The protein below binds the small molecule below.
Small molecule (SMILES): CC(=O)N[C@H]1[C@H](O[C@H]2[C@H](O)[C@@H](NC(C)=O)CO[C@@H]2CO)O[C@H](CO)[C@@H](O)[C@@H]1O

Sequence of chain 1.A:
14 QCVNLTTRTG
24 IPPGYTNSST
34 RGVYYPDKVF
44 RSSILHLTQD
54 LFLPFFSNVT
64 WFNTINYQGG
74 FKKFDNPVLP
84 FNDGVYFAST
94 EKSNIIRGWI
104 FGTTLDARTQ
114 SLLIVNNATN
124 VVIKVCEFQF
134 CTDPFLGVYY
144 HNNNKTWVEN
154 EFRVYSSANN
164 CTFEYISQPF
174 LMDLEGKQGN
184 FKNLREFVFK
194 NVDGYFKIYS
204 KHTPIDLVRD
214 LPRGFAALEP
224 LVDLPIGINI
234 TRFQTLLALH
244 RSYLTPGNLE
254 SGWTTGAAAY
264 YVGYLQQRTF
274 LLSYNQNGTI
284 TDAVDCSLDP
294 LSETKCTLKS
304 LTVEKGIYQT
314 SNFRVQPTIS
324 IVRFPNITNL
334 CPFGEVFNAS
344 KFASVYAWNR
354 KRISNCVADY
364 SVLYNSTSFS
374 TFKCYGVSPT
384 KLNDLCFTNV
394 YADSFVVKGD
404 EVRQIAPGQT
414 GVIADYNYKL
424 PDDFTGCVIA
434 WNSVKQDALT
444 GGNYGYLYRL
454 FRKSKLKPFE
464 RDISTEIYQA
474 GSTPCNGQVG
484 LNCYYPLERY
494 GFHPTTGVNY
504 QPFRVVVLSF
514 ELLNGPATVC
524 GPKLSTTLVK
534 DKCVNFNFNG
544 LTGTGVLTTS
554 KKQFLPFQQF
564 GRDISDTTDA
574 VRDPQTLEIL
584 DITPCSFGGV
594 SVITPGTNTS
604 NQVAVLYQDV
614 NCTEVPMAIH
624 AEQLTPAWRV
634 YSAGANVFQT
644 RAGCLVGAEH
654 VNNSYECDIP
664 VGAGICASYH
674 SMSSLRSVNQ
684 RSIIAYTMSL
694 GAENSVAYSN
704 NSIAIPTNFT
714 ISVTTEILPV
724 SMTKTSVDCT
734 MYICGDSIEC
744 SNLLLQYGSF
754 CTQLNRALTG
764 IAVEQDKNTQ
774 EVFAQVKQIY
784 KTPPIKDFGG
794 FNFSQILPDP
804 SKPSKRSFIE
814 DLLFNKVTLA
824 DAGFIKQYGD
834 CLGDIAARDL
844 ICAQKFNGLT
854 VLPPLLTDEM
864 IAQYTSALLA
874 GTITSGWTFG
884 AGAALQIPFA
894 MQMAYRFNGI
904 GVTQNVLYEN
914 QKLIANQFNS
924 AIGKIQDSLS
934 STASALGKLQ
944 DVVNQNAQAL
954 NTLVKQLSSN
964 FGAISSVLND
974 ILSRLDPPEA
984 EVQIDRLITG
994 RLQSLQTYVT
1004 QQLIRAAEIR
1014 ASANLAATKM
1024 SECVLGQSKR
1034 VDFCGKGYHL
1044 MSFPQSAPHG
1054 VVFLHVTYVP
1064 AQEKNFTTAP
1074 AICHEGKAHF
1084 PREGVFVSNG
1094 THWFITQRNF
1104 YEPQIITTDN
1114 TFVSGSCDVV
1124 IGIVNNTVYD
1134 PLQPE

Binding-site contacts:
Ligand atom O5 contacts residue ASN1068 of chain 1.A at 2.3 Å (h-bond).
Ligand atom O4 contacts residue ALA700 of chain 1.A at 4.1 Å.
Ligand atom C6 contacts residue ALA700 of chain 1.A at 3.6 Å (hydrophobic).
Ligand atom C5 contacts residue ALA700 of chain 1.A at 3.6 Å (hydrophobic).
Ligand atom O7 contacts residue ASN1068 of chain 1.A at 3.7 Å.
Ligand atom C8 contacts residue ALA700 of chain 1.A at 4.3 Å (hydrophobic).
Ligand atom C4 contacts residue ALA700 of chain 1.A at 4.5 Å (hydrophobic).
Ligand atom C8 contacts residue LYS1067 of chain 1.A at 4.5 Å.
Ligand atom N2 contacts residue ASN1068 of chain 1.A at 2.9 Å (h-bond).
Ligand atom C5 contacts residue ASN1068 of chain 1.A at 3.6 Å.
Ligand atom C4 contacts residue ASN1068 of chain 1.A at 4.2 Å.
Ligand atom C7 contacts residue ALA700 of chain 1.A at 4.3 Å (hydrophobic).
Ligand atom C8 contacts residue GLU1066 of chain 1.A at 3.4 Å.
Ligand atom C8 contacts residue ASN1068 of chain 1.A at 4.4 Å.
Ligand atom C1 contacts residue ASN1068 of chain 1.A at 1.4 Å.
Ligand atom C7 contacts residue ASN1068 of chain 1.A at 3.6 Å.
Ligand atom C2 contacts residue ASN1068 of chain 1.A at 2.5 Å.
Ligand atom C3 contacts residue ASN1068 of chain 1.A at 3.8 Å.
Ligand atom N2 contacts residue ALA700 of chain 1.A at 4.4 Å.